The small molecule below binds the protein below.
Small molecule (SMILES): OC[C@@]1(O)OC[C@H](O)[C@@H](O)[C@@H]1O

Binding-site contacts:
Ligand atom O6 contacts residue GLN183 of chain 1.A at 3.1 Å (h-bond).
Ligand atom C1 contacts residue MES1 of chain 1.E at 3.7 Å.
Ligand atom O2 contacts residue ARG196 of chain 1.A at 3.5 Å (salt-bridge).
Ligand atom C6 contacts residue ASN293 of chain 1.A at 4.0 Å.
Ligand atom O3 contacts residue NAI1 of chain 1.G at 3.5 Å (h-bond).
Ligand atom C3 contacts residue LYS124 of chain 1.A at 3.7 Å.
Ligand atom C4 contacts residue NAI1 of chain 1.G at 4.0 Å.
Ligand atom C6 contacts residue TYR153 of chain 1.A at 3.8 Å (hydrophobic).
Ligand atom C1 contacts residue ARG196 of chain 1.A at 4.0 Å.
Ligand atom C1 contacts residue GLN183 of chain 1.A at 3.7 Å.
Ligand atom O2 contacts residue MES1 of chain 1.E at 2.9 Å (h-bond).
Ligand atom O5 contacts residue HIS213 of chain 1.A at 4.0 Å.
Ligand atom O3 contacts residue ASP209 of chain 1.A at 2.6 Å (salt-bridge).
Ligand atom O6 contacts residue MES1 of chain 1.E at 4.0 Å.
Ligand atom C1 contacts residue TRP185 of chain 1.A at 3.8 Å (hydrophobic).
Ligand atom C6 contacts residue GLN183 of chain 1.A at 4.0 Å.
Ligand atom C5 contacts residue TYR181 of chain 1.A at 3.5 Å (hydrophobic).
Ligand atom O4 contacts residue HIS213 of chain 1.A at 2.9 Å (h-bond).
Ligand atom O5 contacts residue TYR181 of chain 1.A at 3.8 Å.
Ligand atom O1 contacts residue ARG196 of chain 1.A at 2.6 Å (salt-bridge).
Ligand atom C6 contacts residue TYR181 of chain 1.A at 3.6 Å (hydrophobic).
Ligand atom C2 contacts residue MES1 of chain 1.E at 3.7 Å.
Ligand atom O4 contacts residue LYS124 of chain 1.A at 2.9 Å (salt-bridge).
Ligand atom C1 contacts residue ASP209 of chain 1.A at 3.1 Å.
Ligand atom O5 contacts residue TYR153 of chain 1.A at 2.6 Å (h-bond).
Ligand atom O3 contacts residue ARG196 of chain 1.A at 3.1 Å (salt-bridge).
Ligand atom C3 contacts residue ASP209 of chain 1.A at 3.6 Å.
Ligand atom O6 contacts residue ILE348 of chain 1.D at 3.9 Å.
Ligand atom O4 contacts residue NAI1 of chain 1.G at 3.5 Å (h-bond).
Ligand atom O1 contacts residue MES1 of chain 1.E at 3.9 Å.
Ligand atom O2 contacts residue PHE33 of chain 1.A at 3.4 Å.
Ligand atom C4 contacts residue HIS213 of chain 1.A at 4.0 Å.
Ligand atom O5 contacts residue TYR355 of chain 1.A at 3.8 Å.
Ligand atom O1 contacts residue TRP185 of chain 1.A at 3.8 Å.
Ligand atom C5 contacts residue TYR153 of chain 1.A at 3.6 Å (hydrophobic).
Ligand atom C5 contacts residue HIS213 of chain 1.A at 4.0 Å.
Ligand atom C6 contacts residue LEU351 of chain 1.D at 3.8 Å (hydrophobic).
Ligand atom O1 contacts residue ASP209 of chain 1.A at 2.5 Å (salt-bridge).
Ligand atom O3 contacts residue LYS124 of chain 1.A at 3.1 Å (salt-bridge).
Ligand atom C4 contacts residue LYS124 of chain 1.A at 3.9 Å.

Sequence of chain 1.A:
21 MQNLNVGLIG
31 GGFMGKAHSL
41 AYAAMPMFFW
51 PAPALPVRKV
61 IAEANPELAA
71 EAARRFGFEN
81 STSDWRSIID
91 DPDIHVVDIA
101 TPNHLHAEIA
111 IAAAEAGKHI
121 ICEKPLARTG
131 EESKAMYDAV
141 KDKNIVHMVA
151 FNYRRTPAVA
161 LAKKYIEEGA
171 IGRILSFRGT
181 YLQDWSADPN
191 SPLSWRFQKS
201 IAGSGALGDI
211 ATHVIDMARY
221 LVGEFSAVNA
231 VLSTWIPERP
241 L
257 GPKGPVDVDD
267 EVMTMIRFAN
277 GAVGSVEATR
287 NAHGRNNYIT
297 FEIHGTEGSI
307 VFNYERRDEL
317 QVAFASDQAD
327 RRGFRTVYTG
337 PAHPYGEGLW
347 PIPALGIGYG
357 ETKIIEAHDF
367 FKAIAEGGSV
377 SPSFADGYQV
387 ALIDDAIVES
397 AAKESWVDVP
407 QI

Sequence of chain 1.D:
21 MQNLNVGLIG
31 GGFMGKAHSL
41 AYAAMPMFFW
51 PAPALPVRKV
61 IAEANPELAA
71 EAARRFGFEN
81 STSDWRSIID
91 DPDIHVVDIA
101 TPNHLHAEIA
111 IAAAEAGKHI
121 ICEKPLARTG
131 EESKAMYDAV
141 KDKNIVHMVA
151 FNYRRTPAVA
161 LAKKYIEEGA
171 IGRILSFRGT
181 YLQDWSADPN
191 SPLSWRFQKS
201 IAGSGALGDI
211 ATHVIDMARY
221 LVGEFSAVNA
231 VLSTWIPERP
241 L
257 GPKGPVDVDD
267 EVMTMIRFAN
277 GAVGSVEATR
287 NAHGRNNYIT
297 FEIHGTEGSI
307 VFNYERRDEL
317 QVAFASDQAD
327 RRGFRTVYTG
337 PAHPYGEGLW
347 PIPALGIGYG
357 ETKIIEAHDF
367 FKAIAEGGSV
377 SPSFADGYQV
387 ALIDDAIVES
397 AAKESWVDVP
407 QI